Binding-site contacts:
Ligand atom CB contacts residue ASN156 of chain 1.A at 4.2 Å.
Ligand atom CB contacts residue GLY154 of chain 1.A at 3.5 Å.
Ligand atom C contacts residue DGL1 of chain 1.D at 1.4 Å.
Ligand atom O contacts residue AMU2 of chain 1.B at 3.1 Å (h-bond).
Ligand atom N contacts residue TYR153 of chain 1.A at 3.8 Å.
Ligand atom CB contacts residue AMU2 of chain 1.B at 3.8 Å.
Ligand atom N contacts residue AMU2 of chain 1.B at 1.4 Å.
Ligand atom CA contacts residue DGL1 of chain 1.D at 2.5 Å.
Ligand atom CB contacts residue TYR153 of chain 1.A at 4.4 Å (hydrophobic).
Ligand atom CB contacts residue DGL1 of chain 1.D at 3.2 Å.
Ligand atom C contacts residue AMU2 of chain 1.B at 3.1 Å.
Ligand atom CA contacts residue GLY154 of chain 1.A at 3.4 Å.
Ligand atom O contacts residue DGL1 of chain 1.D at 2.3 Å (h-bond).
Ligand atom CA contacts residue TYR153 of chain 1.A at 4.1 Å (hydrophobic).
Ligand atom CA contacts residue AMU2 of chain 1.B at 2.5 Å.
Ligand atom N contacts residue DGL1 of chain 1.D at 3.8 Å.
Ligand atom C contacts residue GLY154 of chain 1.A at 3.6 Å.

A protein and the small-molecule ligand that binds it are described below.
Small molecule (SMILES): C[C@H](N)C(=O)O

Sequence of chain 1.A:
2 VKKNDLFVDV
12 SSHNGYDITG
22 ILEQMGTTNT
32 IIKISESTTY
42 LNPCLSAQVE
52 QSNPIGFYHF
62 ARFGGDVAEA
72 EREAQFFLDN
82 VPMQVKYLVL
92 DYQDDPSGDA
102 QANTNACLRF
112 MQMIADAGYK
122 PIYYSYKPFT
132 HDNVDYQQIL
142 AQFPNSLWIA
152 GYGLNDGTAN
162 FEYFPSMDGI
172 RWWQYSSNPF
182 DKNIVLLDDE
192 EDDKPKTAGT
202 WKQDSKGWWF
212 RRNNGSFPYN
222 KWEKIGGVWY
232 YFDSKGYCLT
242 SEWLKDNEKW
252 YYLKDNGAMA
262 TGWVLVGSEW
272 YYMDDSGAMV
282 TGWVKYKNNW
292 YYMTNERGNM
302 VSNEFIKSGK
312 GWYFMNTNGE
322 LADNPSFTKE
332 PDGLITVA